Sequence of chain 1.A:
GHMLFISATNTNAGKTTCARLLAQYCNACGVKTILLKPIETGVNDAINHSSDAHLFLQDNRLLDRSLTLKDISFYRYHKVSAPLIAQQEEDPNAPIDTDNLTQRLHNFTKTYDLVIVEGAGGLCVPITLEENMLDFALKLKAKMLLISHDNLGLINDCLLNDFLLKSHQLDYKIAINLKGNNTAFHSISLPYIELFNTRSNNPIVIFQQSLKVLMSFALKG

Binding-site contacts:
Ligand atom NAA contacts residue PO41 of chain 1.S at 3.0 Å (h-bond).
Ligand atom CAJ contacts residue ILE175 of chain 1.A at 4.1 Å (hydrophobic).
Ligand atom CAE contacts residue SER101 of chain 1.C at 4.0 Å.
Ligand atom CAD contacts residue THR61 of chain 1.C at 4.1 Å.
Ligand atom NAA contacts residue THR61 of chain 1.C at 3.7 Å.
Ligand atom CAH contacts residue LEU172 of chain 1.A at 3.6 Å (hydrophobic).
Ligand atom CAD contacts residue THR31 of chain 1.C at 3.2 Å.
Ligand atom CAE contacts residue LEU172 of chain 1.A at 4.2 Å (hydrophobic).
Ligand atom CAK contacts residue ILE175 of chain 1.A at 3.4 Å (hydrophobic).
Ligand atom OAC contacts residue GLY173 of chain 1.A at 3.5 Å.
Ligand atom OAB contacts residue ILE175 of chain 1.A at 3.0 Å (h-bond).
Ligand atom OAB contacts residue LEU172 of chain 1.A at 4.3 Å.
Ligand atom CAE contacts residue THR61 of chain 1.C at 3.6 Å.
Ligand atom CAI contacts residue GLY173 of chain 1.A at 4.3 Å.
Ligand atom OAC contacts residue VAL145 of chain 1.C at 3.8 Å.
Ligand atom CAI contacts residue VAL145 of chain 1.C at 3.8 Å (hydrophobic).
Ligand atom CAG contacts residue GLY141 of chain 1.C at 3.8 Å.
Ligand atom CAK contacts residue ASN176 of chain 1.A at 3.8 Å.
Ligand atom CAE contacts residue THR31 of chain 1.C at 4.1 Å.
Ligand atom CAI contacts residue LEU172 of chain 1.A at 4.3 Å (hydrophobic).
Ligand atom OAC contacts residue LEU174 of chain 1.A at 4.2 Å.
Ligand atom OAB contacts residue ASN176 of chain 1.A at 4.2 Å.
Ligand atom NAA contacts residue THR31 of chain 1.C at 4.3 Å.
Ligand atom CAK contacts residue LEU174 of chain 1.A at 4.0 Å (hydrophobic).
Ligand atom CAF contacts residue SER101 of chain 1.C at 3.4 Å.
Ligand atom CAJ contacts residue VAL145 of chain 1.C at 4.2 Å (hydrophobic).
Ligand atom CAK contacts residue GLY173 of chain 1.A at 3.4 Å.
Ligand atom OAB contacts residue GLY173 of chain 1.A at 3.1 Å (h-bond).
Ligand atom CAD contacts residue PO41 of chain 1.S at 2.9 Å.
Ligand atom CAH contacts residue SER101 of chain 1.C at 3.9 Å.
Ligand atom CAF contacts residue THR61 of chain 1.C at 3.4 Å.
Ligand atom CAG contacts residue THR31 of chain 1.C at 4.3 Å.
Ligand atom CAJ contacts residue LEU172 of chain 1.A at 4.4 Å (hydrophobic).
Ligand atom OAC contacts residue ASN176 of chain 1.A at 2.9 Å (h-bond).
Ligand atom OAC contacts residue ILE175 of chain 1.A at 3.4 Å.
Ligand atom CAJ contacts residue GLY173 of chain 1.A at 4.2 Å.
Ligand atom CAG contacts residue SER101 of chain 1.C at 4.3 Å.
Ligand atom CAH contacts residue ALA102 of chain 1.C at 3.8 Å (hydrophobic).
Ligand atom CAJ contacts residue ALA102 of chain 1.C at 4.0 Å (hydrophobic).
Ligand atom OAB contacts residue LEU174 of chain 1.A at 3.3 Å (h-bond).

This protein binds this small molecule.
Small molecule (SMILES): NCCCCCCCC(=O)O

Sequence of chain 1.C:
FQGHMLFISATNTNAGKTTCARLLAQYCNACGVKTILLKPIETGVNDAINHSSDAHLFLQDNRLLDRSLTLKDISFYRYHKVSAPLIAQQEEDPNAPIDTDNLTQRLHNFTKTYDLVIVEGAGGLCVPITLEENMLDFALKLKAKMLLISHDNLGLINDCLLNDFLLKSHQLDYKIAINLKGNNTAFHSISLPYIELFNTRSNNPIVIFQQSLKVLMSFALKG